Sequence of chain 1.B:
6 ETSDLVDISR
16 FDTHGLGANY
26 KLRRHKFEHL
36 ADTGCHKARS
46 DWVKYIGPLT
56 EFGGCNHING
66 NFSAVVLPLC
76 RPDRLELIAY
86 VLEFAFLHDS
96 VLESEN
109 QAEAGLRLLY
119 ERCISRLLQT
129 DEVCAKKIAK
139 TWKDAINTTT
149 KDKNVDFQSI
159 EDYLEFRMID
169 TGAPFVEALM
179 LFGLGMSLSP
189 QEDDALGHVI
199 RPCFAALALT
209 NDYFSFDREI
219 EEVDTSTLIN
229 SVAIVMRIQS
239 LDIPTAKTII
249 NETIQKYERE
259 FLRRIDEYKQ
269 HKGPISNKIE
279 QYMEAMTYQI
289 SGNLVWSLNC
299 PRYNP

The protein below binds the small molecule below.
Small molecule (SMILES): CC[N+](CC)(CC)Cc1ccccc1

Binding-site contacts:
Ligand atom C9 contacts residue VAL174 of chain 1.B at 3.6 Å (hydrophobic).
Ligand atom C4 contacts residue POP1 of chain 1.BA at 3.3 Å.
Ligand atom N contacts residue THR169 of chain 1.B at 3.7 Å.
Ligand atom C7 contacts residue POP1 of chain 1.BA at 3.7 Å.
Ligand atom C10 contacts residue VAL174 of chain 1.B at 3.5 Å (hydrophobic).
Ligand atom C12 contacts residue LEU205 of chain 1.B at 4.0 Å (hydrophobic).
Ligand atom C2 contacts residue PHE67 of chain 1.B at 4.3 Å (hydrophobic).
Ligand atom C10 contacts residue GLN287 of chain 1.B at 3.9 Å.
Ligand atom C5 contacts residue POP1 of chain 1.BA at 3.6 Å.
Ligand atom C11 contacts residue PHE67 of chain 1.B at 4.2 Å (hydrophobic).
Ligand atom C9 contacts residue THR169 of chain 1.B at 3.6 Å.
Ligand atom C2 contacts residue THR169 of chain 1.B at 3.9 Å.
Ligand atom C7 contacts residue ASN209 of chain 1.B at 3.4 Å.
Ligand atom C7 contacts residue ASN291 of chain 1.B at 4.3 Å.
Ligand atom C10 contacts residue LEU205 of chain 1.B at 4.2 Å (hydrophobic).
Ligand atom C7 contacts residue TRP294 of chain 1.B at 4.2 Å (hydrophobic).
Ligand atom C7 contacts residue TYR301 of chain 1.B at 3.2 Å (hydrophobic).
Ligand atom C12 contacts residue ASN291 of chain 1.B at 3.4 Å.
Ligand atom C4 contacts residue THR169 of chain 1.B at 3.6 Å.
Ligand atom C11 contacts residue LEU205 of chain 1.B at 3.8 Å (hydrophobic).
Ligand atom C8 contacts residue PHE67 of chain 1.B at 4.3 Å (hydrophobic).
Ligand atom C8 contacts residue THR169 of chain 1.B at 3.9 Å.
Ligand atom C1 contacts residue THR169 of chain 1.B at 3.1 Å.
Ligand atom C9 contacts residue ALA171 of chain 1.B at 4.3 Å (hydrophobic).
Ligand atom C3 contacts residue THR169 of chain 1.B at 3.0 Å.
Ligand atom C2 contacts residue VAL174 of chain 1.B at 4.2 Å (hydrophobic).
Ligand atom C12 contacts residue PHE67 of chain 1.B at 3.6 Å (hydrophobic).
Ligand atom C3 contacts residue VAL174 of chain 1.B at 3.8 Å (hydrophobic).
Ligand atom C10 contacts residue ALA171 of chain 1.B at 4.2 Å (hydrophobic).
Ligand atom C7 contacts residue PHE67 of chain 1.B at 4.2 Å (hydrophobic).
Ligand atom C11 contacts residue GLN287 of chain 1.B at 3.5 Å.
Ligand atom C6 contacts residue PHE67 of chain 1.B at 3.8 Å (hydrophobic).
Ligand atom C9 contacts residue GLY170 of chain 1.B at 4.1 Å.
Ligand atom C6 contacts residue PHE91 of chain 1.B at 3.5 Å (hydrophobic).
Ligand atom C3 contacts residue GLY170 of chain 1.B at 4.2 Å.
Ligand atom C13 contacts residue ASN291 of chain 1.B at 3.4 Å.
Ligand atom C7 contacts residue PHE91 of chain 1.B at 3.9 Å (hydrophobic).
Ligand atom C13 contacts residue PHE67 of chain 1.B at 3.7 Å (hydrophobic).
Ligand atom C11 contacts residue VAL174 of chain 1.B at 4.2 Å (hydrophobic).
Ligand atom C5 contacts residue PHE91 of chain 1.B at 3.6 Å (hydrophobic).